Binding-site contacts:
Ligand atom C4 contacts residue VAL38 of chain 1.B at 4.1 Å (hydrophobic).
Ligand atom C contacts residue GLU41 of chain 1.B at 4.0 Å.
Ligand atom C3 contacts residue GLU41 of chain 1.B at 4.0 Å.
Ligand atom C11 contacts residue LYS34 of chain 1.B at 3.7 Å.
Ligand atom C5 contacts residue VAL38 of chain 1.B at 3.3 Å (hydrophobic).
Ligand atom C10 contacts residue LYS34 of chain 1.B at 3.4 Å.
Ligand atom N contacts residue LYS34 of chain 1.B at 4.1 Å.
Ligand atom C7 contacts residue LYS34 of chain 1.B at 4.5 Å.
Ligand atom C6 contacts residue ASP37 of chain 1.B at 4.0 Å.
Ligand atom C9 contacts residue LYS34 of chain 1.B at 3.9 Å.
Ligand atom C6 contacts residue VAL38 of chain 1.B at 4.0 Å (hydrophobic).
Ligand atom O contacts residue LYS34 of chain 1.B at 2.6 Å (salt-bridge).
Ligand atom C11 contacts residue LEU90 of chain 1.B at 3.8 Å (hydrophobic).
Ligand atom C2 contacts residue GLU41 of chain 1.B at 3.3 Å.
Ligand atom C7 contacts residue VAL38 of chain 1.B at 4.2 Å (hydrophobic).
Ligand atom C12 contacts residue LYS34 of chain 1.B at 4.0 Å.
Ligand atom C5 contacts residue LYS34 of chain 1.B at 3.1 Å.
Ligand atom C7 contacts residue TYR93 of chain 1.B at 4.2 Å (hydrophobic).
Ligand atom C contacts residue ASP37 of chain 1.B at 4.1 Å.
Ligand atom C6 contacts residue LYS34 of chain 1.B at 3.1 Å.
Ligand atom C13 contacts residue LYS34 of chain 1.B at 3.9 Å.
Ligand atom C4 contacts residue LYS34 of chain 1.B at 3.7 Å.
Ligand atom S contacts residue LYS34 of chain 1.B at 3.5 Å.
Ligand atom C1 contacts residue LYS34 of chain 1.B at 3.7 Å.
Ligand atom C1 contacts residue GLU41 of chain 1.B at 3.8 Å.
Ligand atom C8 contacts residue LYS34 of chain 1.B at 3.4 Å.
Ligand atom C contacts residue LYS34 of chain 1.B at 4.5 Å.
Ligand atom C2 contacts residue LYS34 of chain 1.B at 4.2 Å.
Ligand atom C3 contacts residue LYS34 of chain 1.B at 4.2 Å.

This protein binds this small molecule.
Small molecule (SMILES): Cc1ccc(CNC(=O)Cc2cccs2)cc1

Sequence of chain 1.B:
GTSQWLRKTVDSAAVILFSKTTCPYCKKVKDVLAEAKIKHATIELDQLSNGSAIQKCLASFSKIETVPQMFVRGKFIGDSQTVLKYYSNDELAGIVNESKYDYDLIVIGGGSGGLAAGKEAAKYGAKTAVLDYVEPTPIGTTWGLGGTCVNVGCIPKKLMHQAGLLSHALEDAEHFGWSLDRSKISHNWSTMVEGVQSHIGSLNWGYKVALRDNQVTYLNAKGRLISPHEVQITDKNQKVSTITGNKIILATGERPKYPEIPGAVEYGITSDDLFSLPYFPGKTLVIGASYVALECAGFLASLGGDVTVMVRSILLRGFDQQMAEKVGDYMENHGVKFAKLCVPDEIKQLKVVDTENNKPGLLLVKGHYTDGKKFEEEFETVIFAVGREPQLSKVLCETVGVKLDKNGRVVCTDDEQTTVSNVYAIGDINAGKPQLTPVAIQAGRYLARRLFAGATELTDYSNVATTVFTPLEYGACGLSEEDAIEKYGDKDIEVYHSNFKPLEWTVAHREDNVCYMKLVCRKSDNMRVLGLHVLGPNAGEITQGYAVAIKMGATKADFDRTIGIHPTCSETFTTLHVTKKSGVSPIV